Binding-site contacts:
Ligand atom O4 contacts residue ARG169 of chain 2.B at 2.7 Å (salt-bridge).
Ligand atom NE2 contacts residue ARG233 of chain 2.B at 3.5 Å (salt-bridge).
Ligand atom C1 contacts residue GLU77 of chain 2.B at 3.7 Å.
Ligand atom C4 contacts residue GLY75 of chain 2.B at 3.6 Å.
Ligand atom O5 contacts residue ARG169 of chain 2.B at 2.8 Å (salt-bridge).
Ligand atom O2 contacts residue GLY74 of chain 2.B at 3.6 Å.
Ligand atom N2 contacts residue ASN285 of chain 2.B at 3.5 Å (h-bond).
Ligand atom C1 contacts residue SER289 of chain 2.B at 3.5 Å.
Ligand atom CD2 contacts residue ARG233 of chain 2.B at 3.6 Å.
Ligand atom C2 contacts residue TYR137 of chain 2.B at 3.6 Å (hydrophobic).
Ligand atom CB contacts residue SER289 of chain 2.B at 3.7 Å.
Ligand atom O1 contacts residue GLY105 of chain 2.B at 3.6 Å.
Ligand atom O1 contacts residue GLU77 of chain 2.B at 3.7 Å.
Ligand atom N1 contacts residue SER289 of chain 2.B at 3.5 Å (h-bond).
Ligand atom O1 contacts residue THR106 of chain 2.B at 3.0 Å (h-bond).
Ligand atom O5 contacts residue ARG233 of chain 2.B at 3.2 Å (salt-bridge).
Ligand atom N1 contacts residue GLU77 of chain 2.B at 2.7 Å (salt-bridge).
Ligand atom O2 contacts residue SER289 of chain 2.B at 3.2 Å (h-bond).
Ligand atom O3 contacts residue TYR137 of chain 2.B at 2.5 Å (h-bond).
Ligand atom C2 contacts residue KCX162 of chain 2.B at 3.6 Å.
Ligand atom N1 contacts residue ARG169 of chain 2.B at 3.6 Å (salt-bridge).
Ligand atom N1 contacts residue THR106 of chain 2.B at 3.6 Å.
Ligand atom O3 contacts residue ZN1 of chain 2.F at 3.4 Å.
Ligand atom O3 contacts residue ZN1 of chain 2.G at 2.4 Å.
Ligand atom O3 contacts residue HIS230 of chain 2.B at 3.6 Å (h-bond).
Ligand atom O3 contacts residue KCX162 of chain 2.B at 3.4 Å (h-bond).
Ligand atom C4 contacts residue SER289 of chain 2.B at 3.6 Å.
Ligand atom C7 contacts residue ARG169 of chain 2.B at 3.4 Å.
Ligand atom O4 contacts residue PRO291 of chain 2.B at 3.2 Å.
Ligand atom C2 contacts residue ZN1 of chain 2.F at 3.0 Å.
Ligand atom O5 contacts residue HIS201 of chain 2.B at 3.5 Å.
Ligand atom O3 contacts residue HIS201 of chain 2.B at 3.0 Å (h-bond).
Ligand atom C3 contacts residue ZN1 of chain 2.F at 3.4 Å.
Ligand atom C3 contacts residue TYR137 of chain 2.B at 3.1 Å (hydrophobic).
Ligand atom O2 contacts residue GLY288 of chain 2.B at 3.7 Å.
Ligand atom N2 contacts residue SER289 of chain 2.B at 3.4 Å (h-bond).
Ligand atom C3 contacts residue ZN1 of chain 2.G at 3.4 Å.
Ligand atom N1 contacts residue TYR137 of chain 2.B at 3.4 Å (h-bond).
Ligand atom C2 contacts residue HIS70 of chain 2.B at 3.5 Å.
Ligand atom O2 contacts residue GLY75 of chain 2.B at 2.7 Å (h-bond).

This small molecule binds to this protein.
Small molecule (SMILES): N[C@@H](CC(=O)N[C@@H](Cc1cnc[nH]1)C(=O)O)C(=O)O

Sequence of chain 2.B:
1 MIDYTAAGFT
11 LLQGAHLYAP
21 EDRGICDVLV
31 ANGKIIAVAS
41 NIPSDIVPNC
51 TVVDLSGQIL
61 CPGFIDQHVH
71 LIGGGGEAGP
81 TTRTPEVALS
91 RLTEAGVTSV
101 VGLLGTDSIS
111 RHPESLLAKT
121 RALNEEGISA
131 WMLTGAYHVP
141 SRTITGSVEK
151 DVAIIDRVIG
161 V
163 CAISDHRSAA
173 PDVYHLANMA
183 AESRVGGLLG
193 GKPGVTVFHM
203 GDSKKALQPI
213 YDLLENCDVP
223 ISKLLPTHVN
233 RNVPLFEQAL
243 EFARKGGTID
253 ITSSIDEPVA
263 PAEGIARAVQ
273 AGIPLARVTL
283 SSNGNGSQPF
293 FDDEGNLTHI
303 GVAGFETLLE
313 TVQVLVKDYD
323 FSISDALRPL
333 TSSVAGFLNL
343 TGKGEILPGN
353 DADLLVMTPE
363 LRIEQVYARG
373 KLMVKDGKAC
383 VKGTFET